Binding-site contacts:
Ligand atom C9 contacts residue GLU183 of chain 1.E at 3.2 Å.
Ligand atom O9 contacts residue GLY221 of chain 1.E at 3.9 Å.
Ligand atom O1B contacts residue GLN219 of chain 1.E at 3.4 Å (h-bond).
Ligand atom C5 contacts residue GLU128 of chain 1.E at 3.7 Å.
Ligand atom O3 contacts residue GLN219 of chain 1.E at 3.2 Å (h-bond).
Ligand atom C1 contacts residue GLN219 of chain 1.E at 3.3 Å.
Ligand atom C1 contacts residue GLY130 of chain 1.E at 3.6 Å.
Ligand atom C6 contacts residue GLU183 of chain 1.E at 3.8 Å.
Ligand atom O7 contacts residue LEU187 of chain 1.E at 3.7 Å.
Ligand atom O4 contacts residue GLN219 of chain 1.E at 2.7 Å (h-bond).
Ligand atom C9 contacts residue TYR91 of chain 1.E at 3.4 Å (hydrophobic).
Ligand atom C1 contacts residue SER129 of chain 1.E at 3.4 Å.
Ligand atom N5 contacts residue GLU128 of chain 1.E at 2.9 Å (salt-bridge).
Ligand atom C9 contacts residue HIS176 of chain 1.E at 3.3 Å.
Ligand atom O10 contacts residue LEU187 of chain 1.E at 3.8 Å.
Ligand atom C11 contacts residue TRP146 of chain 1.E at 3.9 Å (hydrophobic).
Ligand atom C11 contacts residue GLY127 of chain 1.E at 3.6 Å.
Ligand atom O8 contacts residue TRP146 of chain 1.E at 3.5 Å.
Ligand atom C10 contacts residue GLU128 of chain 1.E at 3.8 Å.
Ligand atom O9 contacts residue HIS176 of chain 1.E at 3.1 Å (h-bond).
Ligand atom C8 contacts residue TYR91 of chain 1.E at 3.6 Å (hydrophobic).
Ligand atom C4 contacts residue GLU128 of chain 1.E at 3.3 Å.
Ligand atom O1A contacts residue GLN219 of chain 1.E at 2.8 Å (h-bond).
Ligand atom O6 contacts residue GLN219 of chain 1.E at 3.4 Å (h-bond).
Ligand atom O1B contacts residue GLY130 of chain 1.E at 2.6 Å (h-bond).
Ligand atom O1B contacts residue SER129 of chain 1.E at 3.3 Å.
Ligand atom O1B contacts residue ASN138 of chain 1.E at 3.8 Å.
Ligand atom O9 contacts residue TYR91 of chain 1.E at 2.8 Å (h-bond).
Ligand atom C2 contacts residue GLN219 of chain 1.E at 3.6 Å.
Ligand atom O9 contacts residue GLU183 of chain 1.E at 2.8 Å (salt-bridge).
Ligand atom O1A contacts residue GLY130 of chain 1.E at 3.8 Å.
Ligand atom C3 contacts residue GLN219 of chain 1.E at 3.9 Å.
Ligand atom O1A contacts residue SER129 of chain 1.E at 2.7 Å (h-bond).
Ligand atom O8 contacts residue GLN219 of chain 1.E at 3.3 Å (h-bond).
Ligand atom C4 contacts residue GLN219 of chain 1.E at 3.5 Å.
Ligand atom O4 contacts residue GLU128 of chain 1.E at 3.6 Å (salt-bridge).
Ligand atom C7 contacts residue TRP146 of chain 1.E at 3.6 Å (hydrophobic).
Ligand atom C8 contacts residue TRP146 of chain 1.E at 3.9 Å (hydrophobic).
Ligand atom C11 contacts residue GLU128 of chain 1.E at 3.8 Å.
Ligand atom O8 contacts residue TYR91 of chain 1.E at 2.6 Å (h-bond).

A protein and the small-molecule ligand that binds it are described below.
Small molecule (SMILES): CC(=O)N[C@@H]1[C@@H](O[C@@H]2O[C@H](CO)[C@H](O)[C@H](O[C@]3(C(=O)O)C[C@H](O)[C@@H](NC(C)=O)[C@H]([C@H](O)[C@H](O)CO)O3)[C@H]2O)[C@H](O)[C@@H](CO)O[C@H]1O

Sequence of chain 1.E:
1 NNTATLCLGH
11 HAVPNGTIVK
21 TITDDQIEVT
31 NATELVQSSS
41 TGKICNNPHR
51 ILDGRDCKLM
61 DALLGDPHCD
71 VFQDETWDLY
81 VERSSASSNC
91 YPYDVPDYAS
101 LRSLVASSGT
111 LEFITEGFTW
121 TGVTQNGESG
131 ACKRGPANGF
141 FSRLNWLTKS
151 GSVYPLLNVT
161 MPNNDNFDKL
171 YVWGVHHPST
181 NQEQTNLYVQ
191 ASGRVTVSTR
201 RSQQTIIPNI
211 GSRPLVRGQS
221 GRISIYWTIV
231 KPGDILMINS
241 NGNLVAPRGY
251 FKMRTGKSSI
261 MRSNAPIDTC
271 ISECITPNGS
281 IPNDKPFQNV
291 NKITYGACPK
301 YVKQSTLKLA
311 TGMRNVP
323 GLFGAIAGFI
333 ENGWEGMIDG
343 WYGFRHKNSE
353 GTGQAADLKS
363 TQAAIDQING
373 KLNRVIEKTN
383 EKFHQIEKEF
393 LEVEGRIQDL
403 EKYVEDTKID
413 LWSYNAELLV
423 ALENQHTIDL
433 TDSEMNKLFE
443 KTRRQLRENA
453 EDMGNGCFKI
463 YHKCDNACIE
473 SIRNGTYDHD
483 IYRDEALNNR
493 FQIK